Sequence of chain 4.B:
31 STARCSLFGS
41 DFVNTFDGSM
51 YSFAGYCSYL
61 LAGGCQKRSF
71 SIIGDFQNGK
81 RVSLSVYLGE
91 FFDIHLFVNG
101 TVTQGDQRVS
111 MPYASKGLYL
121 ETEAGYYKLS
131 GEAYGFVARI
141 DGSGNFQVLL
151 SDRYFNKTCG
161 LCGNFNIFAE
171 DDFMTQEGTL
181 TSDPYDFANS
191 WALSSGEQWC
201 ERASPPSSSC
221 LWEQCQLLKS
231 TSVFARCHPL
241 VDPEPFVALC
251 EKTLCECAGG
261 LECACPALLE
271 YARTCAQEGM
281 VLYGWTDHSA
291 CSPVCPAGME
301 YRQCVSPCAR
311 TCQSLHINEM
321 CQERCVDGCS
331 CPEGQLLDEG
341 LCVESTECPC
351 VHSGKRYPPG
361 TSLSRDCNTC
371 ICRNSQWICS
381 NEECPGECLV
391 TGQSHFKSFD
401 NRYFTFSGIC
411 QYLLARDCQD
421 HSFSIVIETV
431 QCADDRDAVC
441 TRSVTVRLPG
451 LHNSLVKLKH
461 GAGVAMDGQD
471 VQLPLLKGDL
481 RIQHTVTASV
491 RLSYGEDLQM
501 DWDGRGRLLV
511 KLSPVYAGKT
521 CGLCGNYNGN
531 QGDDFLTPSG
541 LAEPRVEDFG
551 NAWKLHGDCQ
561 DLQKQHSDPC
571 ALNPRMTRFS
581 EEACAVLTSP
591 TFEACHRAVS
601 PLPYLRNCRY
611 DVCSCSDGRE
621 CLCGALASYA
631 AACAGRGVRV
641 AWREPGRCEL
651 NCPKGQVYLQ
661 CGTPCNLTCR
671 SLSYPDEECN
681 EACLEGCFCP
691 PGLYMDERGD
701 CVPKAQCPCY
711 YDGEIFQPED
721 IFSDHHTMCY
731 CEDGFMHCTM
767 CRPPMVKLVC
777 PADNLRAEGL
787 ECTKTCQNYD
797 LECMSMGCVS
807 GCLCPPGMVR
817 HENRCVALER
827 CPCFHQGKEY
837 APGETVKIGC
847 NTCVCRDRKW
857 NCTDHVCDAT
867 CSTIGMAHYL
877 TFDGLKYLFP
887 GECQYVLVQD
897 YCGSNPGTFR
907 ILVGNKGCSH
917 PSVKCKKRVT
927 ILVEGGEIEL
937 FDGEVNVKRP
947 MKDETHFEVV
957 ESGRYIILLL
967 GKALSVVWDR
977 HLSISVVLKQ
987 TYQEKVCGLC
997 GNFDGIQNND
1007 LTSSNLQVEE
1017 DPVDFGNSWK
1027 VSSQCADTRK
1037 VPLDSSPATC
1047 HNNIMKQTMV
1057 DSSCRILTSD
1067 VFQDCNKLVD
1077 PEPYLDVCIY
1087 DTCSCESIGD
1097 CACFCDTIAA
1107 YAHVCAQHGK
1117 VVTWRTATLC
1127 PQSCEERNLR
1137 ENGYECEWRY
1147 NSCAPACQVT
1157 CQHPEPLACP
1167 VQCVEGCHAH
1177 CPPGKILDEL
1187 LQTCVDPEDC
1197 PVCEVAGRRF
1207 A

Binding-site contacts:
Ligand atom C1 contacts residue ASN1147 of chain 4.B at 1.4 Å.
Ligand atom C5 contacts residue ASN1147 of chain 4.B at 3.7 Å.
Ligand atom N2 contacts residue ASN1147 of chain 4.B at 2.6 Å (h-bond).
Ligand atom O6 contacts residue HIS1176 of chain 4.B at 3.2 Å (h-bond).
Ligand atom C8 contacts residue ASN1147 of chain 4.B at 3.5 Å.
Ligand atom C4 contacts residue ASN1147 of chain 4.B at 4.2 Å.
Ligand atom C2 contacts residue ASN1147 of chain 4.B at 2.5 Å.
Ligand atom C7 contacts residue ASN1147 of chain 4.B at 3.1 Å.
Ligand atom O7 contacts residue ASN1147 of chain 4.B at 3.9 Å.
Ligand atom C3 contacts residue ASN1147 of chain 4.B at 3.8 Å.
Ligand atom O5 contacts residue ASN1147 of chain 4.B at 2.4 Å (h-bond).

The small molecule below binds the protein below.
Small molecule (SMILES): CC(=O)N[C@@H]1[C@@H](O)[C@H](O)[C@@H](CO)O[C@H]1O